Sequence of chain 1.M:
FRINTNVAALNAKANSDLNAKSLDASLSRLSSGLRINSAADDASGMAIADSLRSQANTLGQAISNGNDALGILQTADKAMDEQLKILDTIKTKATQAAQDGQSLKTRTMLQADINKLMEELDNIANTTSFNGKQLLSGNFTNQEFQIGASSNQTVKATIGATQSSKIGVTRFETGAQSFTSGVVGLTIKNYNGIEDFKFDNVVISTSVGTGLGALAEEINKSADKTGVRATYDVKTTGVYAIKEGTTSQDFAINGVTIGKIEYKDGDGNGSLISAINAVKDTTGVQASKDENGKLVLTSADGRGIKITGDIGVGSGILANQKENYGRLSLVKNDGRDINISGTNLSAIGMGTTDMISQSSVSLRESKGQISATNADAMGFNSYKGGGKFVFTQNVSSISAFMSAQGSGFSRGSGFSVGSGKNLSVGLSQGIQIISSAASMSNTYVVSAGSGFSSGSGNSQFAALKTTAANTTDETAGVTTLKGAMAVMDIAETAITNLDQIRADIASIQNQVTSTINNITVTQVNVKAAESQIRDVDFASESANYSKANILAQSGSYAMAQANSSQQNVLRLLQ

This small molecule binds to this protein.
Small molecule (SMILES): C[C@H](O)[C@H](N)[C@@H]1O[C@](O)(C(=O)O)C[C@H](O)[C@@H]1N

Binding-site contacts:
Ligand atom C6 contacts residue THR469 of chain 1.M at 3.8 Å.
Ligand atom O6 contacts residue ALA470 of chain 1.M at 3.6 Å.
Ligand atom N5 contacts residue THR469 of chain 1.M at 4.3 Å.
Ligand atom O4 contacts residue ASN444 of chain 1.M at 4.2 Å.
Ligand atom C5 contacts residue ASN444 of chain 1.M at 4.3 Å.
Ligand atom O6 contacts residue THR469 of chain 1.M at 2.7 Å (h-bond).
Ligand atom C3 contacts residue LYS467 of chain 1.M at 4.4 Å.
Ligand atom C4 contacts residue THR469 of chain 1.M at 2.9 Å.
Ligand atom C1 contacts residue THR469 of chain 1.M at 2.5 Å.
Ligand atom C2 contacts residue ALA470 of chain 1.M at 3.6 Å (hydrophobic).
Ligand atom O4 contacts residue SER443 of chain 1.M at 4.4 Å.
Ligand atom O4 contacts residue THR469 of chain 1.M at 3.9 Å.
Ligand atom C4 contacts residue LYS467 of chain 1.M at 4.2 Å.
Ligand atom C4 contacts residue ALA470 of chain 1.M at 4.4 Å (hydrophobic).
Ligand atom C3 contacts residue ALA470 of chain 1.M at 4.0 Å (hydrophobic).
Ligand atom O1A contacts residue THR469 of chain 1.M at 3.4 Å.
Ligand atom C5 contacts residue THR469 of chain 1.M at 3.8 Å.
Ligand atom O4 contacts residue LYS467 of chain 1.M at 3.0 Å (salt-bridge).
Ligand atom C3 contacts residue THR469 of chain 1.M at 1.7 Å.
Ligand atom O1B contacts residue THR469 of chain 1.M at 3.1 Å (h-bond).
Ligand atom C4 contacts residue ASN444 of chain 1.M at 3.9 Å.
Ligand atom C2 contacts residue THR469 of chain 1.M at 1.4 Å.